Sequence of chain 1.C:
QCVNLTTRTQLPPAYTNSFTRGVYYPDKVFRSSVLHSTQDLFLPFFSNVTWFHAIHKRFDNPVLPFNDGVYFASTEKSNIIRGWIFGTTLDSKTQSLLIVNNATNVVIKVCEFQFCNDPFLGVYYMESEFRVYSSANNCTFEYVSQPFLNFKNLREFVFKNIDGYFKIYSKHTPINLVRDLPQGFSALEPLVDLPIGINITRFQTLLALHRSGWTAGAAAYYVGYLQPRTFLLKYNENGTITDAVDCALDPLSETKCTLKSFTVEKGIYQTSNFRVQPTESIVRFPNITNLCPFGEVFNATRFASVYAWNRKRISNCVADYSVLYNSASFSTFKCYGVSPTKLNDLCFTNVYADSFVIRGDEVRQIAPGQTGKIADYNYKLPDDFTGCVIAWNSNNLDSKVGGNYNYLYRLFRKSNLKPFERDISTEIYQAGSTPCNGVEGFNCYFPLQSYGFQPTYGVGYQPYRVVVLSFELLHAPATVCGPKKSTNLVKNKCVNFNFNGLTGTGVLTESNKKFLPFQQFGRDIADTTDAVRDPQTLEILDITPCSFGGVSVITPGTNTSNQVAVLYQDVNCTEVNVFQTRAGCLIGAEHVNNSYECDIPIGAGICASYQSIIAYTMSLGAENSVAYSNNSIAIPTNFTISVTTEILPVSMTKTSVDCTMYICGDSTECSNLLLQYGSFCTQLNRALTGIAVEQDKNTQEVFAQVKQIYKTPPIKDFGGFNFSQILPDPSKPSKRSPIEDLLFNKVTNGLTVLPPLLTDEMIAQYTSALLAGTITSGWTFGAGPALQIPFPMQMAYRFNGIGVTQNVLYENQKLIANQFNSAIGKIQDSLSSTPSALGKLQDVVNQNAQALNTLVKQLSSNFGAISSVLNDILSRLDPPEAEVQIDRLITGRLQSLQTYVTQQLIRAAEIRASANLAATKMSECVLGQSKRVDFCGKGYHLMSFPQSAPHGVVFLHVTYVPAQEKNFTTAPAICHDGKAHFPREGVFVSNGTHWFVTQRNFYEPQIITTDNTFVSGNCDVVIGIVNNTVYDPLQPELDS

Binding-site contacts:
Ligand atom C5 contacts residue ASN234 of chain 1.A at 3.7 Å.
Ligand atom C8 contacts residue SER459 of chain 1.C at 4.3 Å.
Ligand atom O7 contacts residue SER459 of chain 1.C at 3.4 Å (h-bond).
Ligand atom C5 contacts residue THR236 of chain 1.A at 3.9 Å.
Ligand atom C1 contacts residue THR108 of chain 1.A at 4.3 Å.
Ligand atom C7 contacts residue ASN234 of chain 1.A at 3.7 Å.
Ligand atom O5 contacts residue THR108 of chain 1.A at 3.8 Å.
Ligand atom O5 contacts residue ASN234 of chain 1.A at 2.4 Å (h-bond).
Ligand atom C1 contacts residue ASN234 of chain 1.A at 1.4 Å.
Ligand atom C8 contacts residue LEU461 of chain 1.C at 4.4 Å (hydrophobic).
Ligand atom C7 contacts residue SER459 of chain 1.C at 3.9 Å.
Ligand atom C1 contacts residue THR236 of chain 1.A at 4.3 Å.
Ligand atom C8 contacts residue LYS462 of chain 1.C at 4.1 Å.
Ligand atom O3 contacts residue SER459 of chain 1.C at 3.8 Å.
Ligand atom C4 contacts residue ASN234 of chain 1.A at 4.2 Å.
Ligand atom C7 contacts residue GLU465 of chain 1.C at 4.1 Å.
Ligand atom C8 contacts residue ASN460 of chain 1.C at 3.5 Å.
Ligand atom C3 contacts residue ASN234 of chain 1.A at 3.8 Å.
Ligand atom O7 contacts residue ARG457 of chain 1.C at 2.9 Å (salt-bridge).
Ligand atom N2 contacts residue ASN234 of chain 1.A at 2.9 Å (h-bond).
Ligand atom O6 contacts residue THR108 of chain 1.A at 3.9 Å.
Ligand atom O6 contacts residue THR236 of chain 1.A at 4.0 Å.
Ligand atom O7 contacts residue GLU465 of chain 1.C at 4.2 Å.
Ligand atom C8 contacts residue GLU465 of chain 1.C at 3.6 Å.
Ligand atom C8 contacts residue ARG457 of chain 1.C at 4.0 Å.
Ligand atom O5 contacts residue THR236 of chain 1.A at 3.9 Å.
Ligand atom C7 contacts residue ARG457 of chain 1.C at 3.9 Å.
Ligand atom O7 contacts residue ASN234 of chain 1.A at 4.0 Å.
Ligand atom C2 contacts residue ASN234 of chain 1.A at 2.5 Å.
Ligand atom C6 contacts residue THR236 of chain 1.A at 4.1 Å.

Sequence of chain 1.A:
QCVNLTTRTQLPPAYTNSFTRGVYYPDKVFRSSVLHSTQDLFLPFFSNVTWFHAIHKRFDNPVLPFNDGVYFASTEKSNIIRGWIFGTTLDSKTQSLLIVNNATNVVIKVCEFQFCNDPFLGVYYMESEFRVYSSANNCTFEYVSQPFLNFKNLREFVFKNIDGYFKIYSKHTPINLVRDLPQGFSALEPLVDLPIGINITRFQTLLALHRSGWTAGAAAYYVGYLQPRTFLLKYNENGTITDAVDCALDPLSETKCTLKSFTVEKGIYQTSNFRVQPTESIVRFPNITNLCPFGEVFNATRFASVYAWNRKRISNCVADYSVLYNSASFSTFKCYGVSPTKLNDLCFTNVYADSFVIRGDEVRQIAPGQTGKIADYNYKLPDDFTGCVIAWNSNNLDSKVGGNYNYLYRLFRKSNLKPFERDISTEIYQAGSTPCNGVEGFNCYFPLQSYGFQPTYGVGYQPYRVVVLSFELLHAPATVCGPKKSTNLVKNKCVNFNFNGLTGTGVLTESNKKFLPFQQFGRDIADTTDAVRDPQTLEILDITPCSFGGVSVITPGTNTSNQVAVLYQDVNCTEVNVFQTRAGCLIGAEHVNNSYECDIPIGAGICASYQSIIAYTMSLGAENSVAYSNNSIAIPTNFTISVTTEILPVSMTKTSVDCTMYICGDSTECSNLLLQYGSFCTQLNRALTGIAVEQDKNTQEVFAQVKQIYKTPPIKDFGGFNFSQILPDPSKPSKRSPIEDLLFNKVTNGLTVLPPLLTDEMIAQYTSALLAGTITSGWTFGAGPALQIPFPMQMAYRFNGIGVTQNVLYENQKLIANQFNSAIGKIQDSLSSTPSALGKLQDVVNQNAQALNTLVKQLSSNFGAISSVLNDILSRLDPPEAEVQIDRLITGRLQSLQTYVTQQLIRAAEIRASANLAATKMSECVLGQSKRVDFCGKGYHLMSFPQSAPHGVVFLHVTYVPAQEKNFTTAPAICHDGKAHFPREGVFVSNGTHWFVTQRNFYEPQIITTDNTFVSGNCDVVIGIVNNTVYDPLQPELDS

This small molecule binds to this protein.
Small molecule (SMILES): CC(=O)N[C@@H]1[C@@H](O)[C@H](O)[C@@H](CO)O[C@H]1O